The small molecule below binds the protein below.
Small molecule (SMILES): Cc1cn([C@H]2C[C@H](O[P](=O)(O)OC[C@H]3O[C@@H](n4ccc(N)nc4=O)C[C@@H]3O[P](=O)(O)OC[C@H]3O[C@@H](n4cnc5c(=O)nc(N)[nH]c54)C[C@@H]3O[P](=O)(O)OC[C@H]3O[C@@H](n4cnc5c(=O)nc(N)[nH]c54)C[C@@H]3O)[C@@H](CO[P](=O)(O)O[C@H]3C[C@H](n4cnc5c(=O)nc(N)[nH]c54)O[C@@H]3COP(=O)(O)O)O2)c(=O)[nH]c1=O

Sequence of chain 1.D:
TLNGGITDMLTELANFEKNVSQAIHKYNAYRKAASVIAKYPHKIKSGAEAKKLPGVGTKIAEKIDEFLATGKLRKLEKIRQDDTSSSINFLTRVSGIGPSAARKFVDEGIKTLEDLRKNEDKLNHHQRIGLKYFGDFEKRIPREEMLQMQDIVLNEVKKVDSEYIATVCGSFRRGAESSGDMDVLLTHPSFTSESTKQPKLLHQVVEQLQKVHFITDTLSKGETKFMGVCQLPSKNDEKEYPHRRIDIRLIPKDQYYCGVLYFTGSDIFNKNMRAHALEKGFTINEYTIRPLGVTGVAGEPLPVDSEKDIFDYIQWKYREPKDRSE

Binding-site contacts:
Ligand atom OP2 contacts residue LYS68 of chain 1.D at 3.5 Å (salt-bridge).
Ligand atom OP2 contacts residue LYS35 of chain 1.D at 3.5 Å (salt-bridge).
Ligand atom OP1 contacts residue ILE69 of chain 1.D at 2.9 Å (h-bond).
Ligand atom C3' contacts residue GLY64 of chain 1.D at 3.9 Å.
Ligand atom P contacts residue NA1 of chain 1.M at 3.7 Å.
Ligand atom OP1 contacts residue GLY64 of chain 1.D at 2.8 Å (h-bond).
Ligand atom OP1 contacts residue GLY66 of chain 1.D at 2.8 Å (h-bond).
Ligand atom C5' contacts residue GLY64 of chain 1.D at 3.0 Å.
Ligand atom C5' contacts residue TYR39 of chain 1.D at 3.5 Å (hydrophobic).
Ligand atom O4' contacts residue ALA38 of chain 1.D at 3.6 Å.
Ligand atom P contacts residue LYS35 of chain 1.D at 3.6 Å.
Ligand atom OP1 contacts residue PRO63 of chain 1.D at 3.4 Å.
Ligand atom OP2 contacts residue GLY66 of chain 1.D at 3.8 Å.
Ligand atom O3' contacts residue GLY64 of chain 1.D at 3.4 Å.
Ligand atom OP1 contacts residue LYS68 of chain 1.D at 3.6 Å.
Ligand atom OP1 contacts residue LEU62 of chain 1.D at 3.6 Å.
Ligand atom C5' contacts residue GLY66 of chain 1.D at 3.4 Å.
Ligand atom O5' contacts residue GLY66 of chain 1.D at 3.7 Å.
Ligand atom OP1 contacts residue NA1 of chain 1.M at 2.6 Å (h-bond).
Ligand atom OP1 contacts residue VAL65 of chain 1.D at 3.5 Å (h-bond).
Ligand atom C4' contacts residue GLY64 of chain 1.D at 3.1 Å.
Ligand atom P contacts residue GLY66 of chain 1.D at 3.8 Å.
Ligand atom C3' contacts residue LYS68 of chain 1.D at 3.9 Å.
Ligand atom P contacts residue LYS68 of chain 1.D at 3.8 Å.
Ligand atom OP2 contacts residue VAL65 of chain 1.D at 3.8 Å.
Ligand atom OP1 contacts residue THR67 of chain 1.D at 3.7 Å.
Ligand atom C3' contacts residue GLY66 of chain 1.D at 3.9 Å.
Ligand atom O3' contacts residue ILE69 of chain 1.D at 3.6 Å.
Ligand atom O5' contacts residue LYS35 of chain 1.D at 3.9 Å.
Ligand atom OP2 contacts residue LYS68 of chain 1.D at 3.1 Å.
Ligand atom P contacts residue ILE69 of chain 1.D at 3.8 Å.
Ligand atom C6 contacts residue HIS34 of chain 1.D at 3.8 Å.
Ligand atom O3' contacts residue VAL65 of chain 1.D at 3.8 Å.
Ligand atom N3 contacts residue ALA38 of chain 1.D at 3.6 Å.
Ligand atom P contacts residue LYS68 of chain 1.D at 3.6 Å.
Ligand atom O6 contacts residue HIS34 of chain 1.D at 3.7 Å.
Ligand atom P contacts residue GLY64 of chain 1.D at 3.7 Å.
Ligand atom OP3 contacts residue LYS35 of chain 1.D at 2.6 Å (salt-bridge).
Ligand atom P contacts residue VAL65 of chain 1.D at 3.9 Å.
Ligand atom OP1 contacts residue LYS68 of chain 1.D at 2.8 Å (salt-bridge).